This small molecule binds to this protein.
Small molecule (SMILES): C[C@@H](O)[C@@H](C)O

Sequence of chain 1.B:
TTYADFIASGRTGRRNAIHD

Binding-site contacts:
Ligand atom C3 contacts residue ARG11 of chain 1.B at 4.5 Å.
Ligand atom C4 contacts residue ARG14 of chain 1.B at 3.5 Å.
Ligand atom O6 contacts residue THR12 of chain 1.B at 3.5 Å (h-bond).
Ligand atom C4 contacts residue ARG11 of chain 1.B at 3.9 Å.
Ligand atom C3 contacts residue ARG14 of chain 1.B at 3.5 Å.
Ligand atom C1 contacts residue ARG14 of chain 1.B at 4.0 Å.
Ligand atom O6 contacts residue GLY13 of chain 1.B at 2.9 Å (h-bond).
Ligand atom C2 contacts residue ARG14 of chain 1.B at 4.3 Å.
Ligand atom O6 contacts residue GLY10 of chain 1.B at 2.8 Å (h-bond).
Ligand atom C2 contacts residue GLY10 of chain 1.B at 3.4 Å.
Ligand atom O6 contacts residue ARG11 of chain 1.B at 3.7 Å.
Ligand atom C3 contacts residue GLY10 of chain 1.B at 3.4 Å.
Ligand atom O5 contacts residue GLY10 of chain 1.B at 3.9 Å.
Ligand atom C4 contacts residue ARG15 of chain 1.B at 3.6 Å.
Ligand atom C3 contacts residue GLY13 of chain 1.B at 3.8 Å.
Ligand atom C4 contacts residue GLY10 of chain 1.B at 3.7 Å.
Ligand atom C4 contacts residue GLY13 of chain 1.B at 3.7 Å.